Sequence of chain 3.I:
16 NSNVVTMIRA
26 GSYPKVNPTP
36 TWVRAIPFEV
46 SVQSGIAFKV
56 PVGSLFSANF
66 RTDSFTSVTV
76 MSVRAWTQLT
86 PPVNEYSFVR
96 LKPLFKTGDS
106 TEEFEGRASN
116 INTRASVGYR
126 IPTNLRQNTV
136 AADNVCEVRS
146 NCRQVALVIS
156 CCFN

The small molecule below binds the protein below.
Small molecule (SMILES): NC1N=CNc2c1ncn2[C@@H]1O[C@H](CO[P](=O)(O)O[C@H]2[C@@H](O)[C@H](n3cnc4c3NC=NC4N)O[C@@H]2CO[P](=O)(O)O[C@H]2[C@@H](O)[C@H](n3cnc4c3NC=NC4N)O[C@@H]2CO[P](=O)(O)O[C@H]2[C@@H](O)[C@H](n3cnc4c3NC=NC4N)O[C@@H]2COP(=O)=O)[C@@H](O)[C@H]1O

Sequence of chain 1.M:
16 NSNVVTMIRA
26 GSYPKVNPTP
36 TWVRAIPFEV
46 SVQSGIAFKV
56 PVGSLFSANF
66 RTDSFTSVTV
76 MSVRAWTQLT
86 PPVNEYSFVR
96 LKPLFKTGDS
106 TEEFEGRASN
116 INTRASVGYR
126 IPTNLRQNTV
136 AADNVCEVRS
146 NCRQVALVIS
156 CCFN

Sequence of chain 3.L:
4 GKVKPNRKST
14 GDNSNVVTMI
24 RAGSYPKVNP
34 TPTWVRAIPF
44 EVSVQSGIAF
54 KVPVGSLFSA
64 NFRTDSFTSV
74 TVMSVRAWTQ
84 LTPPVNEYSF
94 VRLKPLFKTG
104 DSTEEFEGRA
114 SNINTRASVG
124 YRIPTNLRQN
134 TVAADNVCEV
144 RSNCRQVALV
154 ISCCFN

Sequence of chain 2.L:
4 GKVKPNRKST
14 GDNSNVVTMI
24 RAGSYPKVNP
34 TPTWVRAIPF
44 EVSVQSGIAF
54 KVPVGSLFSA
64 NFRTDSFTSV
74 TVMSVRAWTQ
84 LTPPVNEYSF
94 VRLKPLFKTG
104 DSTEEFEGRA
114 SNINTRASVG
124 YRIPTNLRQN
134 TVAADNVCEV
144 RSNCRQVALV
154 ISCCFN

Binding-site contacts:
Ligand atom O2' contacts residue ARG24 of chain 3.L at 4.3 Å.
Ligand atom C2' contacts residue ARG24 of chain 3.L at 4.1 Å.
Ligand atom C2 contacts residue VAL38 of chain 1.M at 4.2 Å (hydrophobic).
Ligand atom C5' contacts residue ALA40 of chain 1.M at 3.5 Å (hydrophobic).
Ligand atom O3' contacts residue ARG79 of chain 1.M at 4.0 Å.
Ligand atom OP1 contacts residue ARG79 of chain 1.M at 4.3 Å.
Ligand atom O2' contacts residue SER155 of chain 1.M at 3.6 Å.
Ligand atom C1' contacts residue VAL38 of chain 1.M at 3.9 Å (hydrophobic).
Ligand atom C3' contacts residue ALA40 of chain 1.M at 4.3 Å (hydrophobic).
Ligand atom OP1 contacts residue ILE23 of chain 3.L at 4.4 Å.
Ligand atom N1 contacts residue ARG10 of chain 2.L at 3.9 Å.
Ligand atom C3' contacts residue ARG79 of chain 1.M at 4.4 Å.
Ligand atom O3' contacts residue ALA40 of chain 1.M at 3.8 Å.
Ligand atom C4' contacts residue ALA40 of chain 1.M at 3.6 Å (hydrophobic).
Ligand atom C4 contacts residue ARG10 of chain 2.L at 4.5 Å.
Ligand atom C5' contacts residue ARG79 of chain 1.M at 4.4 Å.
Ligand atom C5' contacts residue PRO35 of chain 3.L at 4.1 Å (hydrophobic).
Ligand atom O2' contacts residue TRP37 of chain 1.M at 4.4 Å.
Ligand atom N3 contacts residue VAL38 of chain 1.M at 4.1 Å.
Ligand atom C2 contacts residue ARG24 of chain 3.L at 4.2 Å.
Ligand atom OP1 contacts residue ALA40 of chain 1.M at 4.1 Å.
Ligand atom C4' contacts residue ARG39 of chain 1.M at 4.2 Å.
Ligand atom O2' contacts residue VAL38 of chain 1.M at 3.0 Å (h-bond).
Ligand atom O5' contacts residue ARG79 of chain 1.M at 4.3 Å.
Ligand atom C2 contacts residue ARG10 of chain 2.L at 3.5 Å.
Ligand atom OP1 contacts residue THR21 of chain 3.I at 4.4 Å.
Ligand atom O4' contacts residue THR36 of chain 3.L at 4.4 Å.
Ligand atom C2' contacts residue VAL38 of chain 1.M at 3.9 Å (hydrophobic).
Ligand atom O3' contacts residue SER155 of chain 1.M at 4.2 Å.
Ligand atom C4' contacts residue ARG79 of chain 1.M at 3.9 Å.
Ligand atom O4' contacts residue VAL38 of chain 1.M at 3.9 Å.
Ligand atom N3 contacts residue ARG10 of chain 2.L at 3.5 Å (salt-bridge).
Ligand atom C5' contacts residue THR36 of chain 3.L at 4.2 Å.
Ligand atom C4' contacts residue PRO35 of chain 3.L at 4.0 Å (hydrophobic).
Ligand atom N3 contacts residue ARG24 of chain 3.L at 3.8 Å.
Ligand atom O2' contacts residue ARG39 of chain 1.M at 3.8 Å.